A protein and the small-molecule ligand that binds it are described below.
Small molecule (SMILES): CC(=O)N[C@H]1[C@H](O[C@H]2[C@H](O)[C@@H](NC(C)=O)CO[C@@H]2CO)O[C@H](CO)[C@@H](O[C@H]2O[C@H](CO)[C@@H](O)[C@H](O)[C@@H]2O)[C@@H]1O

Sequence of chain 1.A:
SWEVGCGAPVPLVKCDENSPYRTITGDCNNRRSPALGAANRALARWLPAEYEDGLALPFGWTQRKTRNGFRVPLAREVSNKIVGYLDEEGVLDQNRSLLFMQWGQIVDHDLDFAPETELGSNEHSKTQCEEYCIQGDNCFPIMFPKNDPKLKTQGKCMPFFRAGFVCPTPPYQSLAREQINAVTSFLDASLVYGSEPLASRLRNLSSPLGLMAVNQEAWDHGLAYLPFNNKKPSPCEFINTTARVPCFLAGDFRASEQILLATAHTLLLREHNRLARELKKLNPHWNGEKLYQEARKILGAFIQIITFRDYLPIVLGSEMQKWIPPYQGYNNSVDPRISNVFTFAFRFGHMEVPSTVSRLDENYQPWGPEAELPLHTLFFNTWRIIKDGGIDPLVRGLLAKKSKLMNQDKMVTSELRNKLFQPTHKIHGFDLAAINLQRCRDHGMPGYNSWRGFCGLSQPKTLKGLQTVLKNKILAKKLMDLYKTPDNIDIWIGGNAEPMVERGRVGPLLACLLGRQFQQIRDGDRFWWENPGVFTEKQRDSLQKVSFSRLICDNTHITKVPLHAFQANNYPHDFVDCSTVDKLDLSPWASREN

Binding-site contacts:
Ligand atom O6 contacts residue ALA244 of chain 1.A at 3.9 Å.
Ligand atom C3 contacts residue ASN241 of chain 1.A at 3.8 Å.
Ligand atom C7 contacts residue ASN241 of chain 1.A at 3.3 Å.
Ligand atom C6 contacts residue ALA244 of chain 1.A at 4.0 Å (hydrophobic).
Ligand atom O7 contacts residue ASN241 of chain 1.A at 3.2 Å (h-bond).
Ligand atom C1 contacts residue ALA244 of chain 1.A at 4.0 Å (hydrophobic).
Ligand atom C5 contacts residue ASN241 of chain 1.A at 3.6 Å.
Ligand atom C5 contacts residue ALA244 of chain 1.A at 4.2 Å (hydrophobic).
Ligand atom O6 contacts residue LYS388 of chain 1.A at 3.5 Å.
Ligand atom O5 contacts residue ALA244 of chain 1.A at 3.4 Å.
Ligand atom C5 contacts residue TRP384 of chain 1.A at 4.4 Å (hydrophobic).
Ligand atom O3 contacts residue TRP384 of chain 1.A at 4.3 Å.
Ligand atom C2 contacts residue ASN241 of chain 1.A at 2.4 Å.
Ligand atom C6 contacts residue LYS388 of chain 1.A at 4.5 Å.
Ligand atom N2 contacts residue ASN241 of chain 1.A at 2.9 Å (h-bond).
Ligand atom O6 contacts residue TRP384 of chain 1.A at 3.5 Å.
Ligand atom C7 contacts residue TRP384 of chain 1.A at 4.4 Å (hydrophobic).
Ligand atom C1 contacts residue TRP384 of chain 1.A at 4.1 Å (hydrophobic).
Ligand atom C1 contacts residue ASN241 of chain 1.A at 1.4 Å.
Ligand atom O7 contacts residue TRP384 of chain 1.A at 3.4 Å.
Ligand atom C2 contacts residue TRP384 of chain 1.A at 3.7 Å (hydrophobic).
Ligand atom C8 contacts residue ASN241 of chain 1.A at 4.4 Å.
Ligand atom C3 contacts residue TRP384 of chain 1.A at 4.3 Å (hydrophobic).
Ligand atom O5 contacts residue TRP384 of chain 1.A at 3.9 Å.
Ligand atom C4 contacts residue ASN241 of chain 1.A at 4.2 Å.
Ligand atom O5 contacts residue ASN241 of chain 1.A at 2.3 Å (h-bond).
Ligand atom C4 contacts residue TRP384 of chain 1.A at 4.1 Å (hydrophobic).